Sequence of chain 2.A:
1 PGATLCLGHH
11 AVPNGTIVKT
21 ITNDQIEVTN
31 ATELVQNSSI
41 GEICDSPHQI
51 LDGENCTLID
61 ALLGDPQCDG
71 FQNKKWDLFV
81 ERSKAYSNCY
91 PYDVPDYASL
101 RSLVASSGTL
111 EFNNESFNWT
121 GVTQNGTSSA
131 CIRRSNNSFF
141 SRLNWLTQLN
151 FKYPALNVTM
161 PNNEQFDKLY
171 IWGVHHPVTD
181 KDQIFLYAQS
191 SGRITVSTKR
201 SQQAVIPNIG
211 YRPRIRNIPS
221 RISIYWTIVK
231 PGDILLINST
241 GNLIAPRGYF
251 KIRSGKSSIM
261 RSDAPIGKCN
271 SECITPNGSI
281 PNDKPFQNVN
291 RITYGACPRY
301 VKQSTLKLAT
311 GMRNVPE

A small-molecule ligand and the protein it binds are described below.
Small molecule (SMILES): CC(=O)N[C@@H]1[C@@H](O)[C@H](O[C@@H]2O[C@H](CO[C@]3(C(=O)O)C[C@H](O)[C@@H](NC(C)=O)[C@H]([C@H](O)[C@H](O)CO)O3)[C@H](O)[C@H](O)[C@H]2O)[C@@H](CO)O[C@H]1O

Binding-site contacts:
Ligand atom O9 contacts residue ASP182 of chain 2.A at 3.5 Å (salt-bridge).
Ligand atom C4 contacts residue THR127 of chain 2.A at 3.4 Å.
Ligand atom O8 contacts residue TYR90 of chain 2.A at 2.9 Å (h-bond).
Ligand atom O1A contacts residue SER129 of chain 2.A at 2.7 Å (h-bond).
Ligand atom C9 contacts residue ASP182 of chain 2.A at 3.4 Å.
Ligand atom O1A contacts residue SER128 of chain 2.A at 3.3 Å (h-bond).
Ligand atom C9 contacts residue LEU186 of chain 2.A at 3.8 Å (hydrophobic).
Ligand atom C1 contacts residue SER128 of chain 2.A at 3.4 Å.
Ligand atom C9 contacts residue TYR90 of chain 2.A at 3.4 Å (hydrophobic).
Ligand atom O4 contacts residue ASN217 of chain 2.A at 3.1 Å (h-bond).
Ligand atom O9 contacts residue SER220 of chain 2.A at 2.8 Å (h-bond).
Ligand atom O1 contacts residue PHE185 of chain 2.A at 3.9 Å.
Ligand atom C5 contacts residue THR127 of chain 2.A at 3.8 Å.
Ligand atom O7 contacts residue LEU186 of chain 2.A at 3.8 Å.
Ligand atom O4 contacts residue THR127 of chain 2.A at 3.6 Å (h-bond).
Ligand atom O1B contacts residue SER128 of chain 2.A at 2.8 Å (h-bond).
Ligand atom C4 contacts residue ASN217 of chain 2.A at 3.7 Å.
Ligand atom O9 contacts residue HIS175 of chain 2.A at 3.7 Å.
Ligand atom N5 contacts residue THR127 of chain 2.A at 3.0 Å (h-bond).
Ligand atom O8 contacts residue TRP145 of chain 2.A at 3.9 Å.
Ligand atom O3 contacts residue ASN217 of chain 2.A at 3.5 Å (h-bond).
Ligand atom C9 contacts residue SER220 of chain 2.A at 3.9 Å.
Ligand atom C9 contacts residue HIS175 of chain 2.A at 3.6 Å.
Ligand atom C11 contacts residue GLY126 of chain 2.A at 3.6 Å.
Ligand atom C8 contacts residue LEU186 of chain 2.A at 3.6 Å (hydrophobic).
Ligand atom O7 contacts residue ASP182 of chain 2.A at 3.7 Å.
Ligand atom C1 contacts residue PHE185 of chain 2.A at 3.8 Å (hydrophobic).
Ligand atom O3 contacts residue ARG214 of chain 2.A at 3.3 Å (salt-bridge).
Ligand atom O9 contacts residue TYR90 of chain 2.A at 3.2 Å (h-bond).
Ligand atom O1B contacts residue ILE218 of chain 2.A at 3.3 Å.
Ligand atom O8 contacts residue ILE218 of chain 2.A at 3.9 Å.
Ligand atom C3 contacts residue ASN217 of chain 2.A at 4.0 Å.
Ligand atom C1 contacts residue SER129 of chain 2.A at 3.8 Å.
Ligand atom C10 contacts residue THR127 of chain 2.A at 3.9 Å.
Ligand atom O10 contacts residue LEU186 of chain 2.A at 3.3 Å.
Ligand atom C8 contacts residue TYR90 of chain 2.A at 3.7 Å (hydrophobic).
Ligand atom C11 contacts residue THR127 of chain 2.A at 3.9 Å.
Ligand atom C7 contacts residue TRP145 of chain 2.A at 3.9 Å (hydrophobic).
Ligand atom C11 contacts residue TRP145 of chain 2.A at 4.0 Å (hydrophobic).
Ligand atom C3 contacts residue ASP182 of chain 2.A at 3.9 Å.